Sequence of chain 2.B:
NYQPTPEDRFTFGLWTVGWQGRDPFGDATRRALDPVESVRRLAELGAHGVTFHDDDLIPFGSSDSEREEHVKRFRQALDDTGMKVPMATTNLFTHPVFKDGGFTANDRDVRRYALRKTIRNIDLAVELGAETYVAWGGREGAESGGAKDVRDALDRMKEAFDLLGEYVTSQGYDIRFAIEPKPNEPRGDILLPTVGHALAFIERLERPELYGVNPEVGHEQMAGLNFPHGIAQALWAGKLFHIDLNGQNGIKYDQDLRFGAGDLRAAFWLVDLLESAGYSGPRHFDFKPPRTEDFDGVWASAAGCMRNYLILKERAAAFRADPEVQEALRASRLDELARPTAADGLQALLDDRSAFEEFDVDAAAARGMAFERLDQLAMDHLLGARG

Binding-site contacts:
Ligand atom O4 contacts residue GLU181 of chain 1.A at 2.4 Å (salt-bridge).
Ligand atom C4 contacts residue GLU181 of chain 1.A at 3.0 Å.
Ligand atom C3 contacts residue ASP287 of chain 1.A at 3.0 Å.
Ligand atom C6 contacts residue THR90 of chain 1.A at 3.7 Å.
Ligand atom C1 contacts residue HIS54 of chain 1.A at 3.4 Å.
Ligand atom O1 contacts residue PHE94 of chain 1.A at 3.9 Å.
Ligand atom O2 contacts residue TRP137 of chain 1.A at 3.6 Å.
Ligand atom O3 contacts residue GLU217 of chain 1.A at 3.1 Å (salt-bridge).
Ligand atom C3 contacts residue MN1 of chain 1.C at 3.0 Å.
Ligand atom C5 contacts residue TRP16 of chain 1.A at 3.9 Å (hydrophobic).
Ligand atom C5 contacts residue GLU181 of chain 1.A at 4.0 Å.
Ligand atom O4 contacts residue MN1 of chain 1.C at 2.0 Å.
Ligand atom C4 contacts residue ASP287 of chain 1.A at 3.6 Å.
Ligand atom C6 contacts residue HIS54 of chain 1.A at 3.4 Å.
Ligand atom O5 contacts residue TRP137 of chain 1.A at 3.6 Å.
Ligand atom O4 contacts residue ASP245 of chain 1.A at 2.8 Å (salt-bridge).
Ligand atom C4 contacts residue MN1 of chain 1.C at 3.0 Å.
Ligand atom C6 contacts residue GLU181 of chain 1.A at 3.9 Å.
Ligand atom O5 contacts residue HIS54 of chain 1.A at 2.8 Å (h-bond).
Ligand atom C5 contacts residue HIS54 of chain 1.A at 3.4 Å.
Ligand atom O6 contacts residue GLU181 of chain 1.A at 3.1 Å (salt-bridge).
Ligand atom O4 contacts residue GLU217 of chain 1.A at 4.2 Å.
Ligand atom O3 contacts residue HIS220 of chain 1.A at 3.4 Å.
Ligand atom O1 contacts residue FRU1 of chain 1.L at 4.0 Å.
Ligand atom O1 contacts residue TRP16 of chain 1.A at 3.6 Å.
Ligand atom O3 contacts residue GLU181 of chain 1.A at 2.9 Å (salt-bridge).
Ligand atom C1 contacts residue TRP137 of chain 1.A at 3.5 Å (hydrophobic).
Ligand atom C2 contacts residue TRP137 of chain 1.A at 3.6 Å (hydrophobic).
Ligand atom O6 contacts residue TRP137 of chain 1.A at 3.3 Å.
Ligand atom O1 contacts residue HIS54 of chain 1.A at 3.2 Å.
Ligand atom O6 contacts residue VAL135 of chain 1.A at 3.4 Å.
Ligand atom O3 contacts residue ASP287 of chain 1.A at 2.6 Å (salt-bridge).
Ligand atom O3 contacts residue MN1 of chain 1.D at 4.0 Å.
Ligand atom C1 contacts residue PHE94 of chain 1.A at 3.6 Å (hydrophobic).
Ligand atom O2 contacts residue PHE26 of chain 2.B at 3.3 Å.
Ligand atom O5 contacts residue PHE94 of chain 1.A at 3.9 Å.
Ligand atom O4 contacts residue ASP287 of chain 1.A at 2.9 Å (salt-bridge).
Ligand atom O6 contacts residue THR90 of chain 1.A at 3.6 Å.
Ligand atom O3 contacts residue MN1 of chain 1.C at 2.1 Å.
Ligand atom C3 contacts residue GLU181 of chain 1.A at 3.8 Å.

Sequence of chain 1.A:
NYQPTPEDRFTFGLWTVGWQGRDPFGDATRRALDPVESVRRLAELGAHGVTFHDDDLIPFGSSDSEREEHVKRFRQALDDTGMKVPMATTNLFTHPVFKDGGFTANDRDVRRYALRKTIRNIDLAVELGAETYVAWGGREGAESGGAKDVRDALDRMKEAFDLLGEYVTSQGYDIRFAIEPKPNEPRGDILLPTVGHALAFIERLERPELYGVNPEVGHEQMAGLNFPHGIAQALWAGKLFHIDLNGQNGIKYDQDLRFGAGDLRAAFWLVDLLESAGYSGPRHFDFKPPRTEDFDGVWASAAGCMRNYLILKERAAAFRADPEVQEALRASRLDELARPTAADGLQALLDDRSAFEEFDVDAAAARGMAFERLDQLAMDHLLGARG

This small molecule binds to this protein.
Small molecule (SMILES): OC[C@H]1O[C@H](O)[C@H](O)[C@@H](O)[C@@H]1O